Binding-site contacts:
Ligand atom O5 contacts residue PRO310 of chain 1.A at 3.3 Å.
Ligand atom O6 contacts residue PRO310 of chain 1.A at 3.6 Å.
Ligand atom O2 contacts residue LEU297 of chain 1.A at 3.4 Å.
Ligand atom C1 contacts residue NAG2 of chain 1.F at 2.1 Å.
Ligand atom C3 contacts residue ASP250 of chain 1.A at 3.7 Å.
Ligand atom C4 contacts residue MAN1 of chain 1.N at 4.1 Å.
Ligand atom O2 contacts residue ASP250 of chain 1.A at 2.2 Å (salt-bridge).
Ligand atom C2 contacts residue MAN1 of chain 1.N at 3.3 Å.
Ligand atom O6 contacts residue ASN313 of chain 1.A at 3.0 Å (h-bond).
Ligand atom C1 contacts residue PRO310 of chain 1.A at 3.7 Å (hydrophobic).
Ligand atom O5 contacts residue ASN313 of chain 1.A at 3.5 Å (h-bond).
Ligand atom C1 contacts residue ILE311 of chain 1.A at 4.1 Å (hydrophobic).
Ligand atom C5 contacts residue NAG2 of chain 1.F at 3.8 Å.
Ligand atom O3 contacts residue MAN1 of chain 1.N at 2.2 Å.
Ligand atom C5 contacts residue SER312 of chain 1.A at 3.7 Å.
Ligand atom C2 contacts residue ASN313 of chain 1.A at 3.6 Å.
Ligand atom O2 contacts residue GLU295 of chain 1.A at 3.8 Å.
Ligand atom C1 contacts residue ASN313 of chain 1.A at 3.5 Å.
Ligand atom O2 contacts residue MAN1 of chain 1.N at 3.2 Å (h-bond).
Ligand atom C1 contacts residue LEU297 of chain 1.A at 3.9 Å (hydrophobic).
Ligand atom O5 contacts residue ILE311 of chain 1.A at 4.0 Å.
Ligand atom C6 contacts residue PRO310 of chain 1.A at 3.9 Å (hydrophobic).
Ligand atom C2 contacts residue NAG2 of chain 1.F at 3.1 Å.
Ligand atom O4 contacts residue PRO310 of chain 1.A at 3.5 Å (h-bond).
Ligand atom O2 contacts residue NAG2 of chain 1.F at 3.1 Å (h-bond).
Ligand atom O3 contacts residue ASP250 of chain 1.A at 3.1 Å (salt-bridge).
Ligand atom C2 contacts residue ASP250 of chain 1.A at 3.1 Å.
Ligand atom C2 contacts residue LEU297 of chain 1.A at 4.1 Å (hydrophobic).
Ligand atom O5 contacts residue SER312 of chain 1.A at 3.8 Å.
Ligand atom C6 contacts residue SER312 of chain 1.A at 3.4 Å.
Ligand atom C6 contacts residue ILE311 of chain 1.A at 3.6 Å (hydrophobic).
Ligand atom C2 contacts residue ARG284 of chain 1.A at 3.9 Å.
Ligand atom O5 contacts residue NAG2 of chain 1.F at 2.4 Å (h-bond).
Ligand atom O3 contacts residue ARG284 of chain 1.A at 3.1 Å (salt-bridge).
Ligand atom C3 contacts residue ARG284 of chain 1.A at 3.8 Å.
Ligand atom C6 contacts residue ASN313 of chain 1.A at 4.0 Å.
Ligand atom C6 contacts residue PRO310 of chain 1.A at 3.9 Å (hydrophobic).
Ligand atom O2 contacts residue ASN313 of chain 1.A at 4.1 Å.
Ligand atom C5 contacts residue ILE311 of chain 1.A at 3.4 Å (hydrophobic).
Ligand atom C3 contacts residue MAN1 of chain 1.N at 2.7 Å.

A protein and the small-molecule ligand that binds it are described below.
Small molecule (SMILES): OC[C@H]1O[C@H](OC[C@H]2O[C@H](OC[C@H]3OC[C@@H](O)[C@@H](O)[C@@H]3O)[C@@H](O)[C@@H](O)[C@@H]2O)[C@@H](O)[C@@H](O)[C@@H]1O

Sequence of chain 1.A:
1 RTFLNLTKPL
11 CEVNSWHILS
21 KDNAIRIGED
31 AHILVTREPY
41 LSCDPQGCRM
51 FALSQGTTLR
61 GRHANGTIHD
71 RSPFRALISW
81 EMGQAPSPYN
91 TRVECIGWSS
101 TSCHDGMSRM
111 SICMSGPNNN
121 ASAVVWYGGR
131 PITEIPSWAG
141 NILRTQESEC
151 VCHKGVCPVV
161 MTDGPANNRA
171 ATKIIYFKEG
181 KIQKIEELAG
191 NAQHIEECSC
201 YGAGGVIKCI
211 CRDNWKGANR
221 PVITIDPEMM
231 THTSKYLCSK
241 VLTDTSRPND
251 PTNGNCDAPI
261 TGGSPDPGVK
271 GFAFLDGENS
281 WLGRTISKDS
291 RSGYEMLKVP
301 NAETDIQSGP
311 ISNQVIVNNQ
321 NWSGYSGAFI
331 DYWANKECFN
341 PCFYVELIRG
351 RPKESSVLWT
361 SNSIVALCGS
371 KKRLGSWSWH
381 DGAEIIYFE